Sequence of chain 1.A:
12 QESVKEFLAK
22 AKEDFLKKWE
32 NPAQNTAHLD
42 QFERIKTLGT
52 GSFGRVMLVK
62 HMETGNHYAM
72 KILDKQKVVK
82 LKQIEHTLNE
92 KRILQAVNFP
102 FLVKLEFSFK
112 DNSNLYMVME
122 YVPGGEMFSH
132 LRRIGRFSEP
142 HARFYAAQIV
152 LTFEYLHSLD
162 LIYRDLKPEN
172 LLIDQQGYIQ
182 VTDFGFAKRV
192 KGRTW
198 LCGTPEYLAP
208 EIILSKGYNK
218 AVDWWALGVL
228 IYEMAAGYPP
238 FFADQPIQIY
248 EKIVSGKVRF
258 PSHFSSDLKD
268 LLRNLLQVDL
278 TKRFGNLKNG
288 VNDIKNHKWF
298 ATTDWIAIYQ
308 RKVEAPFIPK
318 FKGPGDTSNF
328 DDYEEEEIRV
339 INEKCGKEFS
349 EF

The small molecule below binds the protein below.
Small molecule (SMILES): CC1(C)CCN(c2ccc(O)c(C(=O)c3ccc(C(=O)N[C@@H]4CCCNC[C@H]4NC(=O)c4ccncc4)cc3)c2)CC1

Binding-site contacts:
Ligand atom C72 contacts residue GLU91 of chain 1.A at 3.3 Å.
Ligand atom C32 contacts residue GLU170 of chain 1.A at 3.3 Å.
Ligand atom C74 contacts residue GLY186 of chain 1.A at 3.4 Å.
Ligand atom C73 contacts residue GLY186 of chain 1.A at 3.5 Å.
Ligand atom C73 contacts residue GLU91 of chain 1.A at 3.1 Å.
Ligand atom N41 contacts residue ASP184 of chain 1.A at 3.0 Å (salt-bridge).
Ligand atom C12 contacts residue GLU121 of chain 1.A at 3.2 Å.
Ligand atom C32 contacts residue ASP184 of chain 1.A at 3.5 Å.
Ligand atom O43 contacts residue GLY50 of chain 1.A at 3.0 Å.
Ligand atom C53 contacts residue LEU74 of chain 1.A at 3.6 Å (hydrophobic).
Ligand atom N33 contacts residue GLU170 of chain 1.A at 3.0 Å (salt-bridge).
Ligand atom O62 contacts residue SER53 of chain 1.A at 3.5 Å (h-bond).
Ligand atom C52 contacts residue GLY52 of chain 1.A at 3.5 Å.
Ligand atom C34 contacts residue ASN171 of chain 1.A at 3.4 Å.
Ligand atom C56 contacts residue ASP184 of chain 1.A at 3.4 Å.
Ligand atom C32 contacts residue THR183 of chain 1.A at 3.6 Å.
Ligand atom N33 contacts residue ASP184 of chain 1.A at 2.7 Å (salt-bridge).
Ligand atom C42 contacts residue VAL57 of chain 1.A at 3.4 Å (hydrophobic).
Ligand atom C15 contacts residue LEU173 of chain 1.A at 3.6 Å (hydrophobic).
Ligand atom C35 contacts residue ASP184 of chain 1.A at 3.5 Å.
Ligand atom C96 contacts residue PHE187 of chain 1.A at 3.6 Å (hydrophobic).
Ligand atom N11 contacts residue VAL123 of chain 1.A at 3.0 Å (h-bond).
Ligand atom C31 contacts residue ASP184 of chain 1.A at 3.4 Å.
Ligand atom O43 contacts residue THR51 of chain 1.A at 3.1 Å (h-bond).
Ligand atom O99 contacts residue LYS72 of chain 1.A at 3.2 Å (salt-bridge).
Ligand atom C55 contacts residue LYS72 of chain 1.A at 3.5 Å.
Ligand atom C53 contacts residue GLY52 of chain 1.A at 3.6 Å.
Ligand atom O99 contacts residue GLU91 of chain 1.A at 2.7 Å (salt-bridge).
Ligand atom O99 contacts residue LEU74 of chain 1.A at 3.6 Å.
Ligand atom C16 contacts residue LEU173 of chain 1.A at 3.6 Å (hydrophobic).
Ligand atom O22 contacts residue THR183 of chain 1.A at 3.4 Å.
Ligand atom O62 contacts residue PHE54 of chain 1.A at 2.9 Å (h-bond).
Ligand atom O62 contacts residue LEU74 of chain 1.A at 3.4 Å.
Ligand atom N33 contacts residue ASN171 of chain 1.A at 3.0 Å (h-bond).
Ligand atom C56 contacts residue LYS72 of chain 1.A at 3.6 Å.
Ligand atom C12 contacts residue ALA70 of chain 1.A at 3.5 Å (hydrophobic).
Ligand atom C34 contacts residue GLU170 of chain 1.A at 3.2 Å.
Ligand atom C34 contacts residue ASP184 of chain 1.A at 3.4 Å.
Ligand atom C92 contacts residue SER53 of chain 1.A at 3.2 Å.
Ligand atom O43 contacts residue VAL57 of chain 1.A at 3.3 Å (h-bond).